The small molecule below binds the protein below.
Small molecule (SMILES): CC(=O)N[C@@H]1[C@@H](O)[C@H](O)[C@@H](CO)O[C@H]1O

Sequence of chain 1.B:
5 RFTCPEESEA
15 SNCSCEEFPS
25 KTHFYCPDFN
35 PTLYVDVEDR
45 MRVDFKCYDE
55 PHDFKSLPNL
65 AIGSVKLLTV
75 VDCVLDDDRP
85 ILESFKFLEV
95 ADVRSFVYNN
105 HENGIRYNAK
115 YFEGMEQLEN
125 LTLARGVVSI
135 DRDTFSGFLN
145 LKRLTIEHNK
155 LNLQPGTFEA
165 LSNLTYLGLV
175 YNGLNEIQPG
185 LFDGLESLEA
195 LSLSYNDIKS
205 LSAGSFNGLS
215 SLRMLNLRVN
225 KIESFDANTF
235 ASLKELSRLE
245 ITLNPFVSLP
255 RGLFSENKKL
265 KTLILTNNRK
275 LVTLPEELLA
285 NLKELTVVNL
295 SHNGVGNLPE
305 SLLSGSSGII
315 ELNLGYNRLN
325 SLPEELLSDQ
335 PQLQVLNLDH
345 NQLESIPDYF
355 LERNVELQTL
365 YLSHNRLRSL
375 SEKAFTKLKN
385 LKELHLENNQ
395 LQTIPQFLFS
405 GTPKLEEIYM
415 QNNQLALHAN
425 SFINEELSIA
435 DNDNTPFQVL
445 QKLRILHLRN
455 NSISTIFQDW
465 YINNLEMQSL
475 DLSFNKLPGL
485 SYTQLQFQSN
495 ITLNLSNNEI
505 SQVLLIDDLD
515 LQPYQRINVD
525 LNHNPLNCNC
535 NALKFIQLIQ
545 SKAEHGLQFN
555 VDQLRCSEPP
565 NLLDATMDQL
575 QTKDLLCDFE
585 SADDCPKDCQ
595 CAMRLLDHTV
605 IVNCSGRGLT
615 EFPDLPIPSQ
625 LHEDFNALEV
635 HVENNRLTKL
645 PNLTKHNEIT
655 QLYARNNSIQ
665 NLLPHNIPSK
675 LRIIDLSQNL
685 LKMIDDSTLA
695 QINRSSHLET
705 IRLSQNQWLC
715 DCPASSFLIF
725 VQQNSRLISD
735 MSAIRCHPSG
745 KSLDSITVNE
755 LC

Binding-site contacts:
Ligand atom O7 contacts residue ASN638 of chain 1.B at 3.4 Å (h-bond).
Ligand atom C4 contacts residue ARG611 of chain 1.B at 3.8 Å.
Ligand atom C1 contacts residue ASN660 of chain 1.B at 1.4 Å.
Ligand atom O7 contacts residue ARG659 of chain 1.B at 2.7 Å (salt-bridge).
Ligand atom C3 contacts residue ASN660 of chain 1.B at 3.8 Å.
Ligand atom O7 contacts residue VAL636 of chain 1.B at 2.8 Å (h-bond).
Ligand atom C4 contacts residue ASN638 of chain 1.B at 3.6 Å.
Ligand atom N2 contacts residue VAL636 of chain 1.B at 3.6 Å (h-bond).
Ligand atom C3 contacts residue VAL636 of chain 1.B at 3.9 Å (hydrophobic).
Ligand atom C2 contacts residue ASN638 of chain 1.B at 3.6 Å.
Ligand atom N2 contacts residue ARG659 of chain 1.B at 4.5 Å.
Ligand atom N2 contacts residue ASN638 of chain 1.B at 4.5 Å.
Ligand atom C3 contacts residue ASN638 of chain 1.B at 3.7 Å.
Ligand atom C8 contacts residue VAL636 of chain 1.B at 3.6 Å (hydrophobic).
Ligand atom N2 contacts residue ASN660 of chain 1.B at 2.9 Å (h-bond).
Ligand atom O4 contacts residue ARG611 of chain 1.B at 3.4 Å.
Ligand atom O3 contacts residue VAL636 of chain 1.B at 2.8 Å (h-bond).
Ligand atom O7 contacts residue ASN660 of chain 1.B at 3.9 Å.
Ligand atom C2 contacts residue ASN660 of chain 1.B at 2.5 Å.
Ligand atom O5 contacts residue ASN660 of chain 1.B at 2.4 Å (h-bond).
Ligand atom C7 contacts residue ASN660 of chain 1.B at 3.6 Å.
Ligand atom C2 contacts residue VAL636 of chain 1.B at 4.0 Å (hydrophobic).
Ligand atom C8 contacts residue GLU637 of chain 1.B at 3.6 Å.
Ligand atom C7 contacts residue ARG659 of chain 1.B at 3.5 Å.
Ligand atom C7 contacts residue ASN638 of chain 1.B at 4.4 Å.
Ligand atom C3 contacts residue ARG611 of chain 1.B at 4.5 Å.
Ligand atom C8 contacts residue ARG659 of chain 1.B at 3.6 Å.
Ligand atom C4 contacts residue ASN660 of chain 1.B at 4.3 Å.
Ligand atom C8 contacts residue HIS635 of chain 1.B at 4.5 Å.
Ligand atom C7 contacts residue VAL636 of chain 1.B at 3.0 Å (hydrophobic).
Ligand atom O4 contacts residue ASN638 of chain 1.B at 4.5 Å.
Ligand atom C5 contacts residue ASN660 of chain 1.B at 3.7 Å.
Ligand atom C2 contacts residue ARG659 of chain 1.B at 4.2 Å.
Ligand atom O7 contacts residue GLU637 of chain 1.B at 3.1 Å.
Ligand atom O3 contacts residue ASN638 of chain 1.B at 3.2 Å.
Ligand atom C7 contacts residue GLU637 of chain 1.B at 3.7 Å.
Ligand atom O3 contacts residue ARG611 of chain 1.B at 3.9 Å.